Sequence of chain 1.C:
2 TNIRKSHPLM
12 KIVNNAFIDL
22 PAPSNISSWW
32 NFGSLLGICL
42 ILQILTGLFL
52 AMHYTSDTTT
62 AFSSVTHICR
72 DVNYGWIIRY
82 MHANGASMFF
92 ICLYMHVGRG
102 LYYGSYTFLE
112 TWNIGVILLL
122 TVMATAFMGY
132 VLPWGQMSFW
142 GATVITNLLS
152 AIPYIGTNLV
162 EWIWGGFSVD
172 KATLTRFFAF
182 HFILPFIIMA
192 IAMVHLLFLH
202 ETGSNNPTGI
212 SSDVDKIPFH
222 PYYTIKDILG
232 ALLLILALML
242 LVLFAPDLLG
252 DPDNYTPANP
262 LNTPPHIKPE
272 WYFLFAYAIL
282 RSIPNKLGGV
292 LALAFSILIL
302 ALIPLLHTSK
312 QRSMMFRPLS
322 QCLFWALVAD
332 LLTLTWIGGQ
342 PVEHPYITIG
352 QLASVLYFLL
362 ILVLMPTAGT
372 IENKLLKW

Sequence of chain 2.E:
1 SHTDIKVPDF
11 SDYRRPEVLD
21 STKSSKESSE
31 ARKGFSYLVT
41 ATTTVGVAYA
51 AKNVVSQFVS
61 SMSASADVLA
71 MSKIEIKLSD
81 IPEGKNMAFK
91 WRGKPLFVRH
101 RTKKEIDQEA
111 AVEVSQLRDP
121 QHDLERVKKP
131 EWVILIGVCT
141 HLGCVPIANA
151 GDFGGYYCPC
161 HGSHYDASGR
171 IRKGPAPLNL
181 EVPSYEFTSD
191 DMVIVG

This small molecule binds to this protein.
Small molecule (SMILES): CCCCCCCCCCCC1=C(O)C(=O)c2scnc2C1=O

Binding-site contacts:
Ligand atom C2 contacts residue LYS269 of chain 1.C at 3.6 Å.
Ligand atom C7 contacts residue TRP141 of chain 1.C at 4.0 Å (hydrophobic).
Ligand atom C7A contacts residue VAL145 of chain 1.C at 3.5 Å (hydrophobic).
Ligand atom C7 contacts residue PRO270 of chain 1.C at 3.8 Å (hydrophobic).
Ligand atom O6 contacts residue VAL145 of chain 1.C at 3.4 Å.
Ligand atom C8 contacts residue ILE146 of chain 1.C at 3.6 Å (hydrophobic).
Ligand atom N3 contacts residue GLY142 of chain 1.C at 3.4 Å.
Ligand atom C7A contacts residue TYR278 of chain 1.C at 3.7 Å (hydrophobic).
Ligand atom O7 contacts residue TYR278 of chain 1.C at 3.3 Å.
Ligand atom C2 contacts residue PRO270 of chain 1.C at 4.0 Å (hydrophobic).
Ligand atom O6 contacts residue TYR278 of chain 1.C at 3.7 Å.
Ligand atom C18 contacts residue ALA125 of chain 1.C at 3.9 Å (hydrophobic).
Ligand atom C5 contacts residue PRO270 of chain 1.C at 3.9 Å (hydrophobic).
Ligand atom C2 contacts residue MET138 of chain 1.C at 3.7 Å (hydrophobic).
Ligand atom C9 contacts residue PRO270 of chain 1.C at 3.9 Å (hydrophobic).
Ligand atom O4 contacts residue PRO270 of chain 1.C at 3.1 Å.
Ligand atom C13 contacts residue ILE146 of chain 1.C at 3.8 Å (hydrophobic).
Ligand atom O6 contacts residue LEU281 of chain 1.C at 3.8 Å.
Ligand atom C2 contacts residue GLY142 of chain 1.C at 3.4 Å.
Ligand atom C17 contacts residue ALA125 of chain 1.C at 3.9 Å (hydrophobic).
Ligand atom O4 contacts residue TYR131 of chain 1.C at 3.0 Å (h-bond).
Ligand atom C11 contacts residue PHE274 of chain 1.C at 3.5 Å (hydrophobic).
Ligand atom C14 contacts residue MET124 of chain 1.C at 3.8 Å (hydrophobic).
Ligand atom S1 contacts residue TRP141 of chain 1.C at 3.8 Å.
Ligand atom C6 contacts residue TYR278 of chain 1.C at 4.0 Å (hydrophobic).
Ligand atom O4 contacts residue ILE146 of chain 1.C at 3.2 Å.
Ligand atom O7 contacts residue VAL145 of chain 1.C at 3.3 Å.
Ligand atom C7A contacts residue HIS161 of chain 2.E at 4.0 Å.
Ligand atom O7 contacts residue HIS161 of chain 2.E at 3.0 Å (h-bond).
Ligand atom C4A contacts residue PRO270 of chain 1.C at 3.4 Å (hydrophobic).
Ligand atom S1 contacts residue ILE268 of chain 1.C at 3.9 Å.
Ligand atom N3 contacts residue PRO270 of chain 1.C at 3.5 Å.
Ligand atom C6 contacts residue VAL145 of chain 1.C at 3.6 Å (hydrophobic).
Ligand atom C4A contacts residue ILE146 of chain 1.C at 3.8 Å (hydrophobic).
Ligand atom O6 contacts residue HIS161 of chain 2.E at 3.4 Å (h-bond).
Ligand atom C5 contacts residue ILE146 of chain 1.C at 3.8 Å (hydrophobic).
Ligand atom C4 contacts residue PRO270 of chain 1.C at 3.6 Å (hydrophobic).
Ligand atom C18 contacts residue LEU121 of chain 1.C at 3.4 Å (hydrophobic).
Ligand atom C9 contacts residue PHE274 of chain 1.C at 3.8 Å (hydrophobic).
Ligand atom C2 contacts residue TRP141 of chain 1.C at 3.8 Å (hydrophobic).